Sequence of chain 1.A:
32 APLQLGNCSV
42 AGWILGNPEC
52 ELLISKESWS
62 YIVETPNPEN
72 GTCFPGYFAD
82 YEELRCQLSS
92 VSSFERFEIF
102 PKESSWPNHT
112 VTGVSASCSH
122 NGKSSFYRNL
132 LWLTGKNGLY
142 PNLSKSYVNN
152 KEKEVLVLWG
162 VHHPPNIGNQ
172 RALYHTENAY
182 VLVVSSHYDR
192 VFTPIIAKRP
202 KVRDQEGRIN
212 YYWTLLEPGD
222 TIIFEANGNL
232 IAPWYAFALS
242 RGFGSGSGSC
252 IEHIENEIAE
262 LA

Binding-site contacts:
Ligand atom N2 contacts residue ASN228 of chain 1.A at 3.9 Å.
Ligand atom C8 contacts residue ASN143 of chain 1.A at 3.7 Å.
Ligand atom C3 contacts residue ASN143 of chain 1.A at 3.9 Å.
Ligand atom O5 contacts residue ASN143 of chain 1.A at 2.4 Å (h-bond).
Ligand atom C7 contacts residue ASN143 of chain 1.A at 3.4 Å.
Ligand atom C4 contacts residue ASN143 of chain 1.A at 4.3 Å.
Ligand atom C1 contacts residue ASN143 of chain 1.A at 1.5 Å.
Ligand atom N2 contacts residue ASN143 of chain 1.A at 2.5 Å (h-bond).
Ligand atom C8 contacts residue TYR141 of chain 1.A at 3.3 Å (hydrophobic).
Ligand atom O7 contacts residue ASN143 of chain 1.A at 4.3 Å.
Ligand atom C2 contacts residue ASN143 of chain 1.A at 2.5 Å.
Ligand atom C5 contacts residue ASN143 of chain 1.A at 3.7 Å.

A small-molecule ligand and the protein it binds are described below.
Small molecule (SMILES): CC(=O)N[C@@H]1[C@@H](O)[C@H](O)[C@@H](CO)O[C@H]1O